Sequence of chain 1.A:
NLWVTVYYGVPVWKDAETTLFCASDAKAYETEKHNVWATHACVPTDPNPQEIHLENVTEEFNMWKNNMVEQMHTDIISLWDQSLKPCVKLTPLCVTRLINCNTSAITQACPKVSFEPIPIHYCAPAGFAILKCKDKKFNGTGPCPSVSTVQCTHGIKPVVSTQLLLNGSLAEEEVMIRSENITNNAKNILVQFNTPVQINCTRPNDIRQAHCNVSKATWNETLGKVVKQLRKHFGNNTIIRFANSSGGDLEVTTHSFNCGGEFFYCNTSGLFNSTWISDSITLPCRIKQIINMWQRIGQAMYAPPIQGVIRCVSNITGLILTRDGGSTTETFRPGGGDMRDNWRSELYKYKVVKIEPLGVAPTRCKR

Binding-site contacts:
Ligand atom C7 contacts residue GLY321 of chain 1.A at 4.0 Å.
Ligand atom C4 contacts residue ASN322 of chain 1.A at 4.2 Å.
Ligand atom C7 contacts residue ASN322 of chain 1.A at 3.6 Å.
Ligand atom C5 contacts residue ASN322 of chain 1.A at 3.6 Å.
Ligand atom C2 contacts residue ASN322 of chain 1.A at 2.6 Å.
Ligand atom O5 contacts residue ASN322 of chain 1.A at 2.2 Å (h-bond).
Ligand atom C1 contacts residue ASN322 of chain 1.A at 1.5 Å.
Ligand atom O6 contacts residue ASN322 of chain 1.A at 4.3 Å.
Ligand atom O7 contacts residue ASN322 of chain 1.A at 3.9 Å.
Ligand atom N2 contacts residue ASN322 of chain 1.A at 3.2 Å.
Ligand atom C8 contacts residue ASN322 of chain 1.A at 4.3 Å.
Ligand atom O7 contacts residue GLY321 of chain 1.A at 3.3 Å (h-bond).
Ligand atom C3 contacts residue ASN322 of chain 1.A at 3.9 Å.
Ligand atom N2 contacts residue GLY321 of chain 1.A at 4.4 Å.

A small-molecule ligand and the protein it binds are described below.
Small molecule (SMILES): CC(=O)N[C@@H]1[C@@H](O)[C@H](O)[C@@H](CO)O[C@H]1O